Sequence of chain 1.A:
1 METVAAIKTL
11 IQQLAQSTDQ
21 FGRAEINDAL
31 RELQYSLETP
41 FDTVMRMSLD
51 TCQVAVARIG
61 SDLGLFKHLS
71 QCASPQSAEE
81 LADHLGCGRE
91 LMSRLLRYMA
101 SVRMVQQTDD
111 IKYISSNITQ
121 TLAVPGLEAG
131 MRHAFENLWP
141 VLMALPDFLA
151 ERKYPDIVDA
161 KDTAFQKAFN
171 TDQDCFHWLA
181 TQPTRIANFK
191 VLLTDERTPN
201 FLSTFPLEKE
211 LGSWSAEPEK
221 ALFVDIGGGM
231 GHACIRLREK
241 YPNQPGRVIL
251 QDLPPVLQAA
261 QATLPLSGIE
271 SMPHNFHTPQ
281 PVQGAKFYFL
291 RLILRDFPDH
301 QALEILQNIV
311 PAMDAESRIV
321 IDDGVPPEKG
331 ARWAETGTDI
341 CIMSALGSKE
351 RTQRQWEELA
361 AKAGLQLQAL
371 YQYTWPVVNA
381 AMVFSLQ

The small molecule below binds the protein below.
Small molecule (SMILES): C[C@@H]1CCC[C@H]2C=C[C@@H](C)[C@]3(C(=O)NC=C(c4ccccc4)C3=O)[C@@H]12

Binding-site contacts:
Ligand atom C14 contacts residue ARG295 of chain 1.A at 4.1 Å.
Ligand atom N1 contacts residue ASP296 of chain 1.A at 3.2 Å (salt-bridge).
Ligand atom C17 contacts residue CYS175 of chain 1.A at 3.9 Å (hydrophobic).
Ligand atom C11 contacts residue HIS133 of chain 1.A at 3.6 Å.
Ligand atom C21 contacts residue LEU138 of chain 1.A at 3.6 Å (hydrophobic).
Ligand atom C13 contacts residue ASP296 of chain 1.A at 3.4 Å.
Ligand atom C4 contacts residue MET45 of chain 1.B at 4.2 Å (hydrophobic).
Ligand atom C12 contacts residue ILE342 of chain 1.A at 4.4 Å (hydrophobic).
Ligand atom C21 contacts residue ILE342 of chain 1.A at 4.4 Å (hydrophobic).
Ligand atom O2 contacts residue ARG295 of chain 1.A at 3.3 Å (salt-bridge).
Ligand atom C20 contacts residue HIS133 of chain 1.A at 3.6 Å.
Ligand atom C18 contacts residue CYS175 of chain 1.A at 3.7 Å (hydrophobic).
Ligand atom C1 contacts residue ILE342 of chain 1.A at 4.0 Å (hydrophobic).
Ligand atom C19 contacts residue HIS133 of chain 1.A at 3.8 Å.
Ligand atom N1 contacts residue ARG295 of chain 1.A at 4.1 Å.
Ligand atom C17 contacts residue HIS133 of chain 1.A at 3.6 Å.
Ligand atom C5 contacts residue MET45 of chain 1.B at 4.1 Å (hydrophobic).
Ligand atom C18 contacts residue HIS133 of chain 1.A at 3.6 Å.
Ligand atom C2 contacts residue THR338 of chain 1.A at 3.5 Å.
Ligand atom C19 contacts residue LEU138 of chain 1.A at 3.7 Å (hydrophobic).
Ligand atom C8 contacts residue HIS133 of chain 1.A at 4.3 Å.
Ligand atom O1 contacts residue HIS133 of chain 1.A at 2.6 Å (h-bond).
Ligand atom C3 contacts residue LEU49 of chain 1.B at 4.3 Å (hydrophobic).
Ligand atom C6 contacts residue MET45 of chain 1.B at 4.1 Å (hydrophobic).
Ligand atom C5 contacts residue SER48 of chain 1.B at 4.2 Å.
Ligand atom N1 contacts residue ILE342 of chain 1.A at 4.0 Å.
Ligand atom C18 contacts residue ALA345 of chain 1.A at 4.3 Å (hydrophobic).
Ligand atom C21 contacts residue CYS341 of chain 1.A at 3.5 Å (hydrophobic).
Ligand atom C20 contacts residue ALA345 of chain 1.A at 4.3 Å (hydrophobic).
Ligand atom C17 contacts residue LEU346 of chain 1.A at 4.4 Å (hydrophobic).
Ligand atom O1 contacts residue LEU138 of chain 1.A at 3.7 Å.
Ligand atom C15 contacts residue LEU346 of chain 1.A at 4.3 Å (hydrophobic).
Ligand atom C19 contacts residue ALA345 of chain 1.A at 3.7 Å (hydrophobic).
Ligand atom C20 contacts residue LEU138 of chain 1.A at 3.6 Å (hydrophobic).
Ligand atom C13 contacts residue LEU346 of chain 1.A at 4.2 Å (hydrophobic).
Ligand atom C16 contacts residue HIS133 of chain 1.A at 3.8 Å.
Ligand atom C5 contacts residue HIS133 of chain 1.A at 4.4 Å.
Ligand atom C12 contacts residue HIS133 of chain 1.A at 4.2 Å.
Ligand atom C15 contacts residue HIS133 of chain 1.A at 3.6 Å.
Ligand atom C14 contacts residue ILE342 of chain 1.A at 4.2 Å (hydrophobic).

Sequence of chain 1.B:
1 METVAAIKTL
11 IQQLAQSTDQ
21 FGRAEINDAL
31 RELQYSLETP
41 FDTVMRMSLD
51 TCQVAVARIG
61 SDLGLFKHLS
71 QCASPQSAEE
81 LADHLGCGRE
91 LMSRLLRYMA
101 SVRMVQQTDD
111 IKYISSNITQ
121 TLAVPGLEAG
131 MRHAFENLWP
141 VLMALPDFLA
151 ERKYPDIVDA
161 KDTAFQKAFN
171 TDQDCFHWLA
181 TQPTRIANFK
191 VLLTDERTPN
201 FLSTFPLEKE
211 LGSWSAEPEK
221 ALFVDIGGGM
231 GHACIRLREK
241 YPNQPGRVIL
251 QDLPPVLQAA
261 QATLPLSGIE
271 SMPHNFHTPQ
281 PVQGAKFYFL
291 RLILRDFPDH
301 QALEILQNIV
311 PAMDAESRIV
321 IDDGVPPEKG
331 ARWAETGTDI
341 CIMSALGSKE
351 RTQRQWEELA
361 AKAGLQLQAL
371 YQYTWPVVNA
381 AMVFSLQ